Sequence of chain 59.K:
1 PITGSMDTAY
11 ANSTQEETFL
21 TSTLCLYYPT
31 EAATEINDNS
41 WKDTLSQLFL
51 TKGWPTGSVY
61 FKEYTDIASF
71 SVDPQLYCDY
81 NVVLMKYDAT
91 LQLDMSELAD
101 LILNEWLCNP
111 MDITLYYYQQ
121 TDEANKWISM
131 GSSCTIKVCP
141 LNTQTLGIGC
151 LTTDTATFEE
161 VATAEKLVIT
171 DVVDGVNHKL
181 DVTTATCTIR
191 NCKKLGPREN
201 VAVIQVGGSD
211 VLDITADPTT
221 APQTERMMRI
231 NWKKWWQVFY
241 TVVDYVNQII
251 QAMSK

Binding-site contacts:
Ligand atom C2 contacts residue ASN12 of chain 59.K at 3.3 Å.
Ligand atom O7 contacts residue ASN12 of chain 59.K at 3.6 Å.
Ligand atom O5 contacts residue ASN12 of chain 59.K at 2.8 Å (h-bond).
Ligand atom C1 contacts residue ASN12 of chain 59.K at 2.2 Å.
Ligand atom C5 contacts residue ASN12 of chain 59.K at 4.2 Å.
Ligand atom C7 contacts residue ASN12 of chain 59.K at 3.9 Å.
Ligand atom N2 contacts residue ASN12 of chain 59.K at 3.8 Å.

The protein below binds the small molecule below.
Small molecule (SMILES): CC(=O)N[C@H]1[C@H](O[C@H]2[C@H](O)[C@@H](NC(C)=O)CO[C@@H]2CO)O[C@H](CO)[C@@H](O)[C@@H]1O